Binding-site contacts:
Ligand atom C07 contacts residue PRO76 of chain 1.A at 3.9 Å (hydrophobic).
Ligand atom O08 contacts residue PRO76 of chain 1.A at 4.0 Å.
Ligand atom C05 contacts residue TYR75 of chain 1.A at 3.8 Å (hydrophobic).
Ligand atom C04 contacts residue PRO72 of chain 1.A at 3.3 Å (hydrophobic).
Ligand atom C04 contacts residue TYR75 of chain 1.A at 3.8 Å (hydrophobic).
Ligand atom O09 contacts residue LYS147 of chain 1.B at 4.0 Å.
Ligand atom C02 contacts residue PRO76 of chain 1.A at 3.6 Å (hydrophobic).
Ligand atom C03 contacts residue PRO72 of chain 1.A at 3.6 Å (hydrophobic).
Ligand atom C05 contacts residue PRO76 of chain 1.A at 3.9 Å (hydrophobic).
Ligand atom C06 contacts residue PRO76 of chain 1.A at 4.1 Å (hydrophobic).
Ligand atom C06 contacts residue LEU73 of chain 1.A at 4.2 Å (hydrophobic).
Ligand atom C06 contacts residue PRO72 of chain 1.A at 3.4 Å (hydrophobic).
Ligand atom S01 contacts residue PRO76 of chain 1.A at 4.0 Å.
Ligand atom O08 contacts residue LYS147 of chain 1.B at 3.9 Å.
Ligand atom S01 contacts residue PHE107 of chain 1.A at 4.1 Å.
Ligand atom O08 contacts residue SER143 of chain 1.B at 3.9 Å.
Ligand atom C03 contacts residue PRO76 of chain 1.A at 3.7 Å (hydrophobic).
Ligand atom C07 contacts residue SER143 of chain 1.B at 3.5 Å.
Ligand atom C05 contacts residue PRO72 of chain 1.A at 4.4 Å (hydrophobic).
Ligand atom C06 contacts residue SER143 of chain 1.B at 4.0 Å.
Ligand atom C03 contacts residue PHE107 of chain 1.A at 4.3 Å (hydrophobic).
Ligand atom C07 contacts residue LYS147 of chain 1.B at 4.4 Å.
Ligand atom O09 contacts residue SER143 of chain 1.B at 2.6 Å (h-bond).
Ligand atom C04 contacts residue PRO76 of chain 1.A at 3.9 Å (hydrophobic).
Ligand atom C05 contacts residue PHE107 of chain 1.A at 3.2 Å (hydrophobic).
Ligand atom C04 contacts residue PHE107 of chain 1.A at 3.5 Å (hydrophobic).

A protein and the small-molecule ligand that binds it are described below.
Small molecule (SMILES): Cc1ccsc1C(=O)O

Sequence of chain 1.A:
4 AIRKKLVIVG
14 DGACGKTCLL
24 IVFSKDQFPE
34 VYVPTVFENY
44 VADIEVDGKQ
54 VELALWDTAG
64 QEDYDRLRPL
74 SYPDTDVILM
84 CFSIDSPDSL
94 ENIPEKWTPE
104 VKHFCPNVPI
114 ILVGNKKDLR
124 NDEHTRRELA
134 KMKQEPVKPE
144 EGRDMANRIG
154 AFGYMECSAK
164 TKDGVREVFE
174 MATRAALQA

Sequence of chain 1.B:
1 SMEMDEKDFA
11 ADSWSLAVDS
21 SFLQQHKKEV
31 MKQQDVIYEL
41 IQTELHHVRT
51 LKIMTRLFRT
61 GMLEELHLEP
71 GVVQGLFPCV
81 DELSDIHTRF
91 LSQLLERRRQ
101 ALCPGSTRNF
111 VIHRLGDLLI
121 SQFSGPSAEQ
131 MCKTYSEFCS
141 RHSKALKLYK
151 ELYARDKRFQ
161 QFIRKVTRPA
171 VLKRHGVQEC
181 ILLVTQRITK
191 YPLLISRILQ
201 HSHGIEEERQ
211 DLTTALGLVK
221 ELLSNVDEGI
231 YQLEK